Sequence of chain 1.E:
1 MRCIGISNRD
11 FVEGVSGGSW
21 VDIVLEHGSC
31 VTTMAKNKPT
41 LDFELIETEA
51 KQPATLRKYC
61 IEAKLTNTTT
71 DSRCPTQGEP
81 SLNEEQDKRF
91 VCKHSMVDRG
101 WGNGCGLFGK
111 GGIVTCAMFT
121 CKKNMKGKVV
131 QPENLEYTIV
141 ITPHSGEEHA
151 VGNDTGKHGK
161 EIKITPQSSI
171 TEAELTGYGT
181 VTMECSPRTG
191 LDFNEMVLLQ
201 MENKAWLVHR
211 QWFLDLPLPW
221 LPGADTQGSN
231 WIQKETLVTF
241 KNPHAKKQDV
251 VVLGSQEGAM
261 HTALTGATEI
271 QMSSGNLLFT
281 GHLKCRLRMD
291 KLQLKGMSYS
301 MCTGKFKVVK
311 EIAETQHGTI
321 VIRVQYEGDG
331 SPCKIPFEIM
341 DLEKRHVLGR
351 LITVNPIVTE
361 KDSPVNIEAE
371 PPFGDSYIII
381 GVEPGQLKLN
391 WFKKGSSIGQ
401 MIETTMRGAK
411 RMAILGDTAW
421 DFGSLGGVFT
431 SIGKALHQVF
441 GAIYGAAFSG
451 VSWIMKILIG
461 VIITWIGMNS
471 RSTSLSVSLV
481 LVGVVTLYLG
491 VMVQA

Sequence of chain 1.C:
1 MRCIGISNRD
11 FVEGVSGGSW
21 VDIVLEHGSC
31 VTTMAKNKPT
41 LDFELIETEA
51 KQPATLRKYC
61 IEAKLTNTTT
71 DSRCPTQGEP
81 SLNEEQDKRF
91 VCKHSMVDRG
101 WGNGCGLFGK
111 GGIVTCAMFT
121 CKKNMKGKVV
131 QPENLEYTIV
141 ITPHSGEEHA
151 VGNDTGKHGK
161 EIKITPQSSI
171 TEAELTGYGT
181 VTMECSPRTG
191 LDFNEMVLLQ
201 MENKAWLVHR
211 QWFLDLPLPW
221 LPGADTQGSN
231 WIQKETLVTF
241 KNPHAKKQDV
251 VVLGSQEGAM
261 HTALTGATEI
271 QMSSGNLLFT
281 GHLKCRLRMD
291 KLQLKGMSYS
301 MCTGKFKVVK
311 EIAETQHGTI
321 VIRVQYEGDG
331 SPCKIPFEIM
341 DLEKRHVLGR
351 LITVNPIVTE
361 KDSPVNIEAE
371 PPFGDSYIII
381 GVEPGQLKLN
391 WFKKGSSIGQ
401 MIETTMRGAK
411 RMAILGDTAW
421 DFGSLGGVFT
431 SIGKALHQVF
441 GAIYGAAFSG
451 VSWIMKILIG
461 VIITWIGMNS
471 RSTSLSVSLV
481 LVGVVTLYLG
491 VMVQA

Binding-site contacts:
Ligand atom O7 contacts residue GLY102 of chain 1.E at 3.0 Å (h-bond).
Ligand atom C1 contacts residue HIS158 of chain 1.C at 4.1 Å.
Ligand atom O5 contacts residue GLY156 of chain 1.C at 3.9 Å.
Ligand atom C5 contacts residue HIS158 of chain 1.C at 4.2 Å.
Ligand atom C1 contacts residue THR155 of chain 1.C at 3.7 Å.
Ligand atom O5 contacts residue HIS149 of chain 1.C at 3.8 Å.
Ligand atom C5 contacts residue GLY156 of chain 1.C at 4.0 Å.
Ligand atom C6 contacts residue HIS158 of chain 1.C at 3.9 Å.
Ligand atom O5 contacts residue THR155 of chain 1.C at 3.8 Å.
Ligand atom O5 contacts residue ASN153 of chain 1.C at 2.2 Å (h-bond).
Ligand atom O7 contacts residue ASN153 of chain 1.C at 4.0 Å.
Ligand atom C1 contacts residue ASN153 of chain 1.C at 1.4 Å.
Ligand atom O5 contacts residue HIS158 of chain 1.C at 3.2 Å.
Ligand atom C6 contacts residue GLY156 of chain 1.C at 3.8 Å.
Ligand atom C5 contacts residue HIS149 of chain 1.C at 3.6 Å.
Ligand atom O3 contacts residue HIS149 of chain 1.C at 4.2 Å.
Ligand atom C8 contacts residue ALA150 of chain 1.C at 4.5 Å (hydrophobic).
Ligand atom C3 contacts residue ASN153 of chain 1.C at 3.9 Å.
Ligand atom C8 contacts residue HIS149 of chain 1.C at 3.5 Å.
Ligand atom C4 contacts residue ASN153 of chain 1.C at 4.2 Å.
Ligand atom O6 contacts residue HIS149 of chain 1.C at 3.6 Å.
Ligand atom O6 contacts residue HIS158 of chain 1.C at 3.4 Å.
Ligand atom O7 contacts residue ASN103 of chain 1.E at 4.5 Å.
Ligand atom C2 contacts residue HIS149 of chain 1.C at 3.6 Å.
Ligand atom C7 contacts residue ASN153 of chain 1.C at 3.6 Å.
Ligand atom C5 contacts residue ASN153 of chain 1.C at 3.6 Å.
Ligand atom C6 contacts residue HIS149 of chain 1.C at 4.1 Å.
Ligand atom C8 contacts residue TRP101 of chain 1.E at 4.4 Å (hydrophobic).
Ligand atom C7 contacts residue TRP101 of chain 1.E at 4.3 Å (hydrophobic).
Ligand atom O7 contacts residue TRP101 of chain 1.E at 3.4 Å (h-bond).
Ligand atom C8 contacts residue ASN153 of chain 1.C at 3.9 Å.
Ligand atom C2 contacts residue ASN153 of chain 1.C at 2.6 Å.
Ligand atom N2 contacts residue ASN153 of chain 1.C at 3.2 Å (h-bond).
Ligand atom C7 contacts residue GLY102 of chain 1.E at 4.0 Å.
Ligand atom C3 contacts residue HIS149 of chain 1.C at 4.3 Å.
Ligand atom C1 contacts residue HIS149 of chain 1.C at 3.7 Å.
Ligand atom C4 contacts residue HIS149 of chain 1.C at 3.7 Å.

The protein below binds the small molecule below.
Small molecule (SMILES): CC(=O)N[C@H]1[C@H](O[C@H]2[C@H](O)[C@@H](NC(C)=O)CO[C@@H]2CO)O[C@H](CO)[C@@H](O)[C@@H]1O